Binding-site contacts:
Ligand atom N2 contacts residue THR108 of chain 1.B at 4.3 Å.
Ligand atom O7 contacts residue THR236 of chain 1.B at 4.0 Å.
Ligand atom O7 contacts residue THR108 of chain 1.B at 2.7 Å (h-bond).
Ligand atom C7 contacts residue THR108 of chain 1.B at 3.1 Å.
Ligand atom C8 contacts residue GLU465 of chain 1.C at 3.1 Å.
Ligand atom N2 contacts residue THR236 of chain 1.B at 3.9 Å.
Ligand atom C8 contacts residue ASN234 of chain 1.B at 4.3 Å.
Ligand atom C7 contacts residue GLU465 of chain 1.C at 3.6 Å.
Ligand atom C8 contacts residue THR236 of chain 1.B at 3.0 Å.
Ligand atom C7 contacts residue THR236 of chain 1.B at 3.4 Å.
Ligand atom C8 contacts residue THR108 of chain 1.B at 3.0 Å.
Ligand atom N2 contacts residue GLU465 of chain 1.C at 4.3 Å.
Ligand atom C1 contacts residue THR236 of chain 1.B at 3.9 Å.
Ligand atom O7 contacts residue GLU465 of chain 1.C at 3.9 Å.

A protein and the small-molecule ligand that binds it are described below.
Small molecule (SMILES): CC(=O)N[C@@H]1[C@@H](O)[C@H](O)[C@@H](CO)O[C@H]1O

Sequence of chain 1.C:
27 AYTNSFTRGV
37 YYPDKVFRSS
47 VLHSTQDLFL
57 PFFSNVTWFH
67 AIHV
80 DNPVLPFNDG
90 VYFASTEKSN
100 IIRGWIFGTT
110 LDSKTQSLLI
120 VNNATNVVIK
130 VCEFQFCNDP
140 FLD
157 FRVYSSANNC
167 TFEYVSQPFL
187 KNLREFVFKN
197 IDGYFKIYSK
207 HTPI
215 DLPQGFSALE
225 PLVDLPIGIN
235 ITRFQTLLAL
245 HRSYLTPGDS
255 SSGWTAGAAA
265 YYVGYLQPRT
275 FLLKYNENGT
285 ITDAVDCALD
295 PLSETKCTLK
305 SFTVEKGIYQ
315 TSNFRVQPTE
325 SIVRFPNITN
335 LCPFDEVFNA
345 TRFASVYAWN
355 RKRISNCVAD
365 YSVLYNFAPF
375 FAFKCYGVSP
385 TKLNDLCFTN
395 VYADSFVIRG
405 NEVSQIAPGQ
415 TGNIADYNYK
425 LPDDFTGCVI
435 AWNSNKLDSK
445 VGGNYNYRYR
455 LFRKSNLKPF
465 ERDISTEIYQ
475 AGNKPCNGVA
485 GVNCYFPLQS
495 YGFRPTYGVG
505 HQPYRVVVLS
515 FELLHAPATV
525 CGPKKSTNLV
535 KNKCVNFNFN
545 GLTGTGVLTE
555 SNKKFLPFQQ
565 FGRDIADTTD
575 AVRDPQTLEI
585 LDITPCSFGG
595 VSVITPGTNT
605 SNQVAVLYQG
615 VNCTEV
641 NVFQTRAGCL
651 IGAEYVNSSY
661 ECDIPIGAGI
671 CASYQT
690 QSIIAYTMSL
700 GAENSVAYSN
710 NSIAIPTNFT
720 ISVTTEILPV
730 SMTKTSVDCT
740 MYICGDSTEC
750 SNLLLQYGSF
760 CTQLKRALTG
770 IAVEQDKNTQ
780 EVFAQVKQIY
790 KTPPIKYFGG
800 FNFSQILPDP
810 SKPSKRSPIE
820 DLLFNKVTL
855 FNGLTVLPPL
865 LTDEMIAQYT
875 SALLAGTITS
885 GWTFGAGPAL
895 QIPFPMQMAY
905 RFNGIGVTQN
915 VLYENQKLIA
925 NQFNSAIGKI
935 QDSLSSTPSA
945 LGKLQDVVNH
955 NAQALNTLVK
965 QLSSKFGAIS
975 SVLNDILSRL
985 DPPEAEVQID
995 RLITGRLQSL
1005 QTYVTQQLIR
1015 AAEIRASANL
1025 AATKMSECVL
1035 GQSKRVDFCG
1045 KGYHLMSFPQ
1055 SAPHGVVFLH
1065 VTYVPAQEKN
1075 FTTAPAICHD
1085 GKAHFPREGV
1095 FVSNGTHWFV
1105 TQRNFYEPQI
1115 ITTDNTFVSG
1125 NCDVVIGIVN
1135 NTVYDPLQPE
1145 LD

Sequence of chain 1.B:
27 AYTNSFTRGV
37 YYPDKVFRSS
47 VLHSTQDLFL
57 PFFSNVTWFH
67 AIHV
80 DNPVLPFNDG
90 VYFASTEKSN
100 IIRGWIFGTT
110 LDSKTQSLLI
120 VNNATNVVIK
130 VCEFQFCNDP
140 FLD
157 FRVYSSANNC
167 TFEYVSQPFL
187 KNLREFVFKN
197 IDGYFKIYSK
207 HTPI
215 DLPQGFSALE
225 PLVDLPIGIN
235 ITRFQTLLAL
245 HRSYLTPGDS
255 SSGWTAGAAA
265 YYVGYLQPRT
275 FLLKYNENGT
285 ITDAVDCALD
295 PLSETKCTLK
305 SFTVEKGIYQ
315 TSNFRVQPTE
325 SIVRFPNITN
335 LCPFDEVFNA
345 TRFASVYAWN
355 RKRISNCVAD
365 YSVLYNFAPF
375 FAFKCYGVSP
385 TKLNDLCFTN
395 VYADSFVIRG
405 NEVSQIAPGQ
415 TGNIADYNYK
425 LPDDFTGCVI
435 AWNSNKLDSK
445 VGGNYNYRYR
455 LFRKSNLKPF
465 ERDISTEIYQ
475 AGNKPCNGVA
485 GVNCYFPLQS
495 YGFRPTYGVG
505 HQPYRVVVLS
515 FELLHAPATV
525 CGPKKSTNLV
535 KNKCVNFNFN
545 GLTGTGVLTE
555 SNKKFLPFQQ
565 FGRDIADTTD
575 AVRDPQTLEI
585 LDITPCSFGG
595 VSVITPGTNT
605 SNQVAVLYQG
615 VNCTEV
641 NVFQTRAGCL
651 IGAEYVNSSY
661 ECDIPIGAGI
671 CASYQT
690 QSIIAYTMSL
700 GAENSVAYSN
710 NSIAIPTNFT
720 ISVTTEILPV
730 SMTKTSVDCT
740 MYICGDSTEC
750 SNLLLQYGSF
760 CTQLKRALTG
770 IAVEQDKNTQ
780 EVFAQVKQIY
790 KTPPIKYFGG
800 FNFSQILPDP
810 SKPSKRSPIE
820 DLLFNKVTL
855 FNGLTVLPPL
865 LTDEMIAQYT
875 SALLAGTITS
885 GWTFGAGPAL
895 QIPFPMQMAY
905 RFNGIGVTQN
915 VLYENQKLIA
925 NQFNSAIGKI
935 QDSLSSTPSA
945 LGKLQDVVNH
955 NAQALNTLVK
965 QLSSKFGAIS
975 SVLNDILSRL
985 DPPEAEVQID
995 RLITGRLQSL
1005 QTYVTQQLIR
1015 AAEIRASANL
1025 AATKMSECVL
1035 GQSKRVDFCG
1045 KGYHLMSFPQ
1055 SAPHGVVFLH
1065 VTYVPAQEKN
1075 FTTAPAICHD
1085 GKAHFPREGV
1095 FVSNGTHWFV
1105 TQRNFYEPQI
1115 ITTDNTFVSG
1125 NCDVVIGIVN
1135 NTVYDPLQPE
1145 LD